This protein binds this small molecule.
Small molecule (SMILES): CO[C@H]1O[C@H](CO)[C@H](O)[C@H](O)[C@H]1NC(C)=O

Sequence of chain 1.B:
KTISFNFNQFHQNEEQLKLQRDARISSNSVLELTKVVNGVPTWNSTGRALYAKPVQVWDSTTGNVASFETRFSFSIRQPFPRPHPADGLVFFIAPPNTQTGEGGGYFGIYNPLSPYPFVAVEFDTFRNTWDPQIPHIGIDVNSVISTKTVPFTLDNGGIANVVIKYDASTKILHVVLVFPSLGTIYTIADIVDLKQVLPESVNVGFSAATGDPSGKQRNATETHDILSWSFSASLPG

Binding-site contacts:
Ligand atom O4 contacts residue ALA86 of chain 1.B at 4.2 Å.
Ligand atom C3 contacts residue GLY105 of chain 1.B at 4.2 Å.
Ligand atom O6 contacts residue HIS84 of chain 1.B at 3.4 Å (h-bond).
Ligand atom O7 contacts residue GLY104 of chain 1.B at 3.5 Å.
Ligand atom C1 contacts residue GLY215 of chain 1.B at 4.2 Å.
Ligand atom N2 contacts residue ASN128 of chain 1.B at 3.6 Å (h-bond).
Ligand atom C7 contacts residue GLY105 of chain 1.B at 3.9 Å.
Ligand atom C8 contacts residue TRP130 of chain 1.B at 4.0 Å (hydrophobic).
Ligand atom C3 contacts residue PHE126 of chain 1.B at 3.6 Å (hydrophobic).
Ligand atom C6 contacts residue ASP212 of chain 1.B at 4.1 Å.
Ligand atom O5 contacts residue GLY215 of chain 1.B at 3.5 Å.
Ligand atom C7 contacts residue ASN128 of chain 1.B at 3.8 Å.
Ligand atom O5 contacts residue ASP212 of chain 1.B at 3.8 Å.
Ligand atom C2 contacts residue ASP212 of chain 1.B at 4.2 Å.
Ligand atom O3 contacts residue ASP87 of chain 1.B at 2.7 Å (salt-bridge).
Ligand atom O3 contacts residue ASN128 of chain 1.B at 3.1 Å (h-bond).
Ligand atom O6 contacts residue GLN217 of chain 1.B at 4.1 Å.
Ligand atom C4 contacts residue ASP212 of chain 1.B at 4.1 Å.
Ligand atom C4 contacts residue ALA86 of chain 1.B at 4.2 Å (hydrophobic).
Ligand atom C4 contacts residue ASP87 of chain 1.B at 3.5 Å.
Ligand atom C6 contacts residue GLY211 of chain 1.B at 3.9 Å.
Ligand atom O3 contacts residue GLY105 of chain 1.B at 2.9 Å (h-bond).
Ligand atom C6 contacts residue HIS84 of chain 1.B at 4.1 Å.
Ligand atom O4 contacts residue ASP87 of chain 1.B at 2.8 Å (salt-bridge).
Ligand atom O6 contacts residue ALA220 of chain 1.B at 3.6 Å.
Ligand atom C3 contacts residue ASN128 of chain 1.B at 3.6 Å.
Ligand atom C3 contacts residue ASP87 of chain 1.B at 3.6 Å.
Ligand atom C4 contacts residue PHE126 of chain 1.B at 3.9 Å (hydrophobic).
Ligand atom C6 contacts residue ALA220 of chain 1.B at 3.5 Å (hydrophobic).
Ligand atom O6 contacts residue GLY215 of chain 1.B at 3.5 Å.
Ligand atom CM contacts residue GLY215 of chain 1.B at 3.8 Å.
Ligand atom O7 contacts residue GLY105 of chain 1.B at 3.1 Å (h-bond).
Ligand atom C8 contacts residue ASN128 of chain 1.B at 3.9 Å.
Ligand atom O3 contacts residue PHE126 of chain 1.B at 3.8 Å.
Ligand atom O4 contacts residue GLY104 of chain 1.B at 3.9 Å.
Ligand atom C1 contacts residue SER214 of chain 1.B at 3.8 Å.
Ligand atom O4 contacts residue ASP212 of chain 1.B at 2.9 Å (salt-bridge).
Ligand atom C5 contacts residue PHE126 of chain 1.B at 3.8 Å (hydrophobic).
Ligand atom O3 contacts residue GLY104 of chain 1.B at 3.6 Å.
Ligand atom O4 contacts residue GLY211 of chain 1.B at 3.3 Å.